Sequence of chain 1.D:
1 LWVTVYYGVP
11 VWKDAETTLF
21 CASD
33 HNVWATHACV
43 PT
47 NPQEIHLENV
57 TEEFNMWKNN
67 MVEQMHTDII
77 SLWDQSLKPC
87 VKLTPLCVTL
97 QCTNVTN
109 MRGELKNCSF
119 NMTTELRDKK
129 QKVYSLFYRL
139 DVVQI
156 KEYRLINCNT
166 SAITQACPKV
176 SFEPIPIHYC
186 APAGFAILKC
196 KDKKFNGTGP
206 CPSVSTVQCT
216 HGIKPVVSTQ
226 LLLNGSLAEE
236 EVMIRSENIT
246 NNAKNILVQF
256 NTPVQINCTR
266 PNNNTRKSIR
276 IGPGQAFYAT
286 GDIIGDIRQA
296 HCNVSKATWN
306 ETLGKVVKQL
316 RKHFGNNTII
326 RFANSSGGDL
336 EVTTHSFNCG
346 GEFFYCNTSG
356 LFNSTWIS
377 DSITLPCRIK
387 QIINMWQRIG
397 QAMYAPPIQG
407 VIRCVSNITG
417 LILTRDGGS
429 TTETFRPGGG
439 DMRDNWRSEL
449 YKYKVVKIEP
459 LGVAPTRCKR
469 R

Binding-site contacts:
Ligand atom C8 contacts residue SER117 of chain 1.D at 3.4 Å.
Ligand atom C1 contacts residue ASN119 of chain 1.D at 1.4 Å.
Ligand atom C7 contacts residue ASN119 of chain 1.D at 3.6 Å.
Ligand atom O3 contacts residue GLN97 of chain 1.D at 4.1 Å.
Ligand atom C7 contacts residue PHE118 of chain 1.D at 4.3 Å (hydrophobic).
Ligand atom C2 contacts residue ASN119 of chain 1.D at 2.4 Å.
Ligand atom O7 contacts residue ASN119 of chain 1.D at 3.9 Å.
Ligand atom O7 contacts residue THR95 of chain 1.D at 3.8 Å.
Ligand atom N2 contacts residue ASN119 of chain 1.D at 2.9 Å (h-bond).
Ligand atom O7 contacts residue GLN97 of chain 1.D at 3.5 Å (h-bond).
Ligand atom C7 contacts residue GLN97 of chain 1.D at 3.9 Å.
Ligand atom C8 contacts residue GLN97 of chain 1.D at 3.5 Å.
Ligand atom C8 contacts residue PHE118 of chain 1.D at 3.7 Å (hydrophobic).
Ligand atom C4 contacts residue ASN119 of chain 1.D at 4.2 Å.
Ligand atom C5 contacts residue ASN119 of chain 1.D at 3.6 Å.
Ligand atom N2 contacts residue LYS130 of chain 1.D at 4.2 Å.
Ligand atom C3 contacts residue ASN119 of chain 1.D at 3.8 Å.
Ligand atom O5 contacts residue ASN119 of chain 1.D at 2.3 Å (h-bond).
Ligand atom C1 contacts residue LYS130 of chain 1.D at 4.5 Å.

This small molecule binds to this protein.
Small molecule (SMILES): CC(=O)N[C@@H]1[C@@H](O)[C@H](O)[C@@H](CO)O[C@H]1O